This protein binds this small molecule.
Small molecule (SMILES): O=C(O)C[C@H](NC(=O)Cc1c[nH]c2ccccc12)C(=O)O

Sequence of chain 2.A:
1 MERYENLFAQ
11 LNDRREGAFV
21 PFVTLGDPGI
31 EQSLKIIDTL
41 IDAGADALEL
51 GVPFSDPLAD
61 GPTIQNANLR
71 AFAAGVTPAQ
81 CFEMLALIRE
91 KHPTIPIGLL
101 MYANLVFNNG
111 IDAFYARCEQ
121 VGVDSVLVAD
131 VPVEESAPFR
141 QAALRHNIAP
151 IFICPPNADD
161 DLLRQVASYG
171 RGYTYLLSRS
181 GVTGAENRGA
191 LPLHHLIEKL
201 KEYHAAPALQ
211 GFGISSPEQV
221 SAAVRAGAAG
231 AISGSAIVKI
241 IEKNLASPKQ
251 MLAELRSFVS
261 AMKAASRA

Binding-site contacts:
Ligand atom C2 contacts residue ILE64 of chain 2.A at 3.6 Å (hydrophobic).
Ligand atom C8 contacts residue ASP60 of chain 2.A at 3.6 Å.
Ligand atom C2 contacts residue ASP60 of chain 2.A at 3.4 Å.
Ligand atom O11 contacts residue TYR175 of chain 2.A at 2.5 Å (h-bond).
Ligand atom CB contacts residue ILE232 of chain 2.A at 3.4 Å (hydrophobic).
Ligand atom C9 contacts residue THR183 of chain 2.A at 3.5 Å.
Ligand atom OD1 contacts residue ILE214 of chain 2.A at 3.6 Å.
Ligand atom CA contacts residue TYR175 of chain 2.A at 3.5 Å (hydrophobic).
Ligand atom OD2 contacts residue PHE212 of chain 2.A at 2.6 Å (h-bond).
Ligand atom CG contacts residue PHE212 of chain 2.A at 3.5 Å (hydrophobic).
Ligand atom C4 contacts residue TYR175 of chain 2.A at 3.7 Å (hydrophobic).
Ligand atom O1 contacts residue THR183 of chain 2.A at 3.5 Å.
Ligand atom O1 contacts residue GLY184 of chain 2.A at 3.0 Å (h-bond).
Ligand atom C8 contacts residue THR183 of chain 2.A at 3.2 Å.
Ligand atom OD2 contacts residue GLY213 of chain 2.A at 3.0 Å (h-bond).
Ligand atom O contacts residue THR183 of chain 2.A at 3.4 Å.
Ligand atom C8 contacts residue LEU100 of chain 2.A at 3.6 Å (hydrophobic).
Ligand atom O contacts residue SER235 of chain 2.A at 2.5 Å (h-bond).
Ligand atom N1 contacts residue ASP60 of chain 2.A at 2.7 Å (salt-bridge).
Ligand atom C contacts residue SER235 of chain 2.A at 3.6 Å.
Ligand atom CB contacts residue PHE212 of chain 2.A at 3.6 Å (hydrophobic).
Ligand atom O1 contacts residue GLY213 of chain 2.A at 3.4 Å (h-bond).
Ligand atom CB contacts residue GLY234 of chain 2.A at 3.3 Å.
Ligand atom O11 contacts residue ILE232 of chain 2.A at 3.4 Å.
Ligand atom OD2 contacts residue GLY211 of chain 2.A at 3.7 Å.
Ligand atom N1 contacts residue LEU100 of chain 2.A at 3.6 Å.
Ligand atom O1 contacts residue PHE212 of chain 2.A at 3.2 Å.
Ligand atom OD1 contacts residue SER235 of chain 2.A at 3.3 Å (h-bond).
Ligand atom O contacts residue ILE64 of chain 2.A at 3.6 Å.
Ligand atom CG contacts residue GLY234 of chain 2.A at 3.3 Å.
Ligand atom OD1 contacts residue GLY234 of chain 2.A at 2.6 Å (h-bond).
Ligand atom CG contacts residue ILE232 of chain 2.A at 3.3 Å (hydrophobic).
Ligand atom C9 contacts residue LEU100 of chain 2.A at 3.7 Å (hydrophobic).
Ligand atom C10 contacts residue PHE22 of chain 2.A at 3.4 Å (hydrophobic).
Ligand atom OD2 contacts residue ILE214 of chain 2.A at 2.8 Å (h-bond).
Ligand atom C11 contacts residue TYR175 of chain 2.A at 3.4 Å (hydrophobic).
Ligand atom C contacts residue THR183 of chain 2.A at 3.5 Å.
Ligand atom OD1 contacts residue SER233 of chain 2.A at 3.4 Å.
Ligand atom N1 contacts residue THR183 of chain 2.A at 3.4 Å.
Ligand atom OD2 contacts residue ILE232 of chain 2.A at 3.3 Å (h-bond).